Binding-site contacts:
Ligand atom O7 contacts residue GLN121 of chain 1.A at 4.3 Å.
Ligand atom C5 contacts residue LEU123 of chain 1.A at 3.8 Å (hydrophobic).
Ligand atom O4 contacts residue ASN180 of chain 1.A at 2.5 Å (h-bond).
Ligand atom O4 contacts residue CYS179 of chain 1.A at 3.2 Å.
Ligand atom O4 contacts residue VAL178 of chain 1.A at 4.0 Å.
Ligand atom C2 contacts residue ASN180 of chain 1.A at 4.3 Å.
Ligand atom C4 contacts residue ASN180 of chain 1.A at 3.4 Å.
Ligand atom C4 contacts residue LEU123 of chain 1.A at 4.4 Å (hydrophobic).
Ligand atom C3 contacts residue ASN144 of chain 1.A at 3.7 Å.
Ligand atom C3 contacts residue ASN180 of chain 1.A at 3.6 Å.
Ligand atom O3 contacts residue VAL178 of chain 1.A at 4.2 Å.
Ligand atom C4 contacts residue ASN144 of chain 1.A at 4.1 Å.
Ligand atom C5 contacts residue ASN144 of chain 1.A at 3.5 Å.
Ligand atom C3 contacts residue CYS122 of chain 1.A at 4.0 Å (hydrophobic).
Ligand atom O7 contacts residue ASN144 of chain 1.A at 3.0 Å (h-bond).
Ligand atom C6 contacts residue VAL178 of chain 1.A at 3.6 Å (hydrophobic).
Ligand atom N2 contacts residue ASN144 of chain 1.A at 2.9 Å (h-bond).
Ligand atom O4 contacts residue GLY181 of chain 1.A at 2.6 Å (h-bond).
Ligand atom C4 contacts residue GLN121 of chain 1.A at 4.4 Å.
Ligand atom C4 contacts residue GLY181 of chain 1.A at 4.0 Å.
Ligand atom C1 contacts residue ASN144 of chain 1.A at 1.4 Å.
Ligand atom O3 contacts residue GLN121 of chain 1.A at 2.4 Å (h-bond).
Ligand atom C6 contacts residue TRP12 of chain 1.A at 4.1 Å (hydrophobic).
Ligand atom O5 contacts residue ASN144 of chain 1.A at 2.3 Å (h-bond).
Ligand atom C7 contacts residue ASN144 of chain 1.A at 3.2 Å.
Ligand atom C2 contacts residue ASN144 of chain 1.A at 2.4 Å.
Ligand atom C3 contacts residue GLN121 of chain 1.A at 3.2 Å.
Ligand atom C2 contacts residue GLN121 of chain 1.A at 4.2 Å.
Ligand atom C5 contacts residue VAL178 of chain 1.A at 4.3 Å (hydrophobic).
Ligand atom C4 contacts residue CYS179 of chain 1.A at 3.9 Å (hydrophobic).
Ligand atom O3 contacts residue CYS179 of chain 1.A at 3.5 Å.
Ligand atom O3 contacts residue ASN180 of chain 1.A at 2.8 Å (h-bond).
Ligand atom C3 contacts residue CYS179 of chain 1.A at 4.2 Å (hydrophobic).
Ligand atom O2 contacts residue GLN121 of chain 1.A at 3.9 Å.
Ligand atom C3 contacts residue VAL178 of chain 1.A at 4.2 Å (hydrophobic).
Ligand atom C1 contacts residue ARG5 of chain 1.A at 4.2 Å.
Ligand atom C4 contacts residue VAL178 of chain 1.A at 3.5 Å (hydrophobic).
Ligand atom O5 contacts residue LEU123 of chain 1.A at 4.1 Å.
Ligand atom C6 contacts residue LEU123 of chain 1.A at 3.9 Å (hydrophobic).
Ligand atom O3 contacts residue CYS122 of chain 1.A at 3.8 Å.

A small-molecule ligand and the protein it binds are described below.
Small molecule (SMILES): CC(=O)N[C@H]1CO[C@H](CO[C@@H]2O[C@@H](C)[C@@H](O)[C@@H](O)[C@@H]2O)[C@@H](O)[C@@H]1O

Sequence of chain 1.A:
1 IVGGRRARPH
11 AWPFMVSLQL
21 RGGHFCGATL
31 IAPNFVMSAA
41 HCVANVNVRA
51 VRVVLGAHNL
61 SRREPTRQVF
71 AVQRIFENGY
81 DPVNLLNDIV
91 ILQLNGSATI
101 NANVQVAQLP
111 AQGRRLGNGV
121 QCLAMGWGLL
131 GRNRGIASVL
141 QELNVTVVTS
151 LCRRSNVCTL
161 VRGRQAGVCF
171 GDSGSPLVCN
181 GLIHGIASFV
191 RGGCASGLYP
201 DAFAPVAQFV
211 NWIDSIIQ